Binding-site contacts:
Ligand atom C7 contacts residue VAL138 of chain 1.A at 4.3 Å (hydrophobic).
Ligand atom O3 contacts residue CYS306 of chain 1.A at 3.6 Å.
Ligand atom C1 contacts residue NAG1 of chain 1.O at 3.6 Å.
Ligand atom C6 contacts residue LYS136 of chain 1.A at 4.2 Å.
Ligand atom O7 contacts residue VAL138 of chain 1.A at 4.3 Å.
Ligand atom O4 contacts residue VAL307 of chain 1.A at 3.9 Å.
Ligand atom C7 contacts residue SER308 of chain 1.A at 3.6 Å.
Ligand atom O6 contacts residue LYS136 of chain 1.A at 3.9 Å.
Ligand atom C3 contacts residue SER308 of chain 1.A at 3.9 Å.
Ligand atom N2 contacts residue ASN146 of chain 1.A at 2.7 Å (h-bond).
Ligand atom O5 contacts residue NAG1 of chain 1.O at 2.9 Å.
Ligand atom C8 contacts residue ASN244 of chain 1.A at 4.1 Å.
Ligand atom C2 contacts residue ASN146 of chain 1.A at 2.2 Å.
Ligand atom C5 contacts residue NAG1 of chain 1.O at 3.2 Å.
Ligand atom O5 contacts residue VAL307 of chain 1.A at 4.0 Å.
Ligand atom C8 contacts residue SER308 of chain 1.A at 3.6 Å.
Ligand atom C1 contacts residue VAL307 of chain 1.A at 3.7 Å (hydrophobic).
Ligand atom C5 contacts residue VAL307 of chain 1.A at 3.5 Å (hydrophobic).
Ligand atom N2 contacts residue SER308 of chain 1.A at 2.7 Å (h-bond).
Ligand atom O7 contacts residue ASN244 of chain 1.A at 4.2 Å.
Ligand atom C4 contacts residue ASP95 of chain 1.A at 4.0 Å.
Ligand atom C2 contacts residue SER308 of chain 1.A at 3.6 Å.
Ligand atom C8 contacts residue VAL138 of chain 1.A at 4.0 Å (hydrophobic).
Ligand atom O7 contacts residue PRO96 of chain 1.A at 3.9 Å.
Ligand atom O7 contacts residue ASN146 of chain 1.A at 3.9 Å.
Ligand atom O3 contacts residue ASP95 of chain 1.A at 4.1 Å.
Ligand atom C3 contacts residue ASN146 of chain 1.A at 3.5 Å.
Ligand atom C2 contacts residue VAL307 of chain 1.A at 4.1 Å (hydrophobic).
Ligand atom O5 contacts residue ASN146 of chain 1.A at 2.2 Å (h-bond).
Ligand atom C1 contacts residue SER308 of chain 1.A at 3.7 Å.
Ligand atom O6 contacts residue ASP95 of chain 1.A at 3.9 Å.
Ligand atom O5 contacts residue LYS136 of chain 1.A at 3.8 Å.
Ligand atom C1 contacts residue ASN146 of chain 1.A at 1.4 Å.
Ligand atom C8 contacts residue LEU145 of chain 1.A at 3.6 Å (hydrophobic).
Ligand atom C3 contacts residue VAL307 of chain 1.A at 3.6 Å (hydrophobic).
Ligand atom C7 contacts residue ASN146 of chain 1.A at 3.5 Å.
Ligand atom C4 contacts residue ASN146 of chain 1.A at 4.0 Å.
Ligand atom C6 contacts residue NAG1 of chain 1.O at 3.2 Å.
Ligand atom C5 contacts residue ASN146 of chain 1.A at 3.5 Å.
Ligand atom C4 contacts residue VAL307 of chain 1.A at 3.9 Å (hydrophobic).

The protein below binds the small molecule below.
Small molecule (SMILES): CC(=O)N[C@@H]1[C@@H](O)[C@H](O)[C@@H](CO)O[C@H]1O

Sequence of chain 1.A:
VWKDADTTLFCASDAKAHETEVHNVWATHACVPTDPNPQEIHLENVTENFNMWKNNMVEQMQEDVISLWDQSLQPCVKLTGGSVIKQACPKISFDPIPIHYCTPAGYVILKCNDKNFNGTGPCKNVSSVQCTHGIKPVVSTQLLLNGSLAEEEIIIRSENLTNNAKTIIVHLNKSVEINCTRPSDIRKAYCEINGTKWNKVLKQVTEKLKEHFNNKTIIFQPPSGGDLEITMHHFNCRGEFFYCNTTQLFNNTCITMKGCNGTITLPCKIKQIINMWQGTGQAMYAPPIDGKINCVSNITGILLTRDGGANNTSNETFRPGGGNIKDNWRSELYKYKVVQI